A small-molecule ligand and the protein it binds are described below.
Small molecule (SMILES): C[C@H]1c2cccc(O)c2C(=O)C2=C(O)[C@]3(O)C(=O)C(C(N)=O)=C(O)[C@@H](N(C)C)[C@@H]3[C@@H](O)[C@@H]21

Binding-site contacts:
Ligand atom N21 contacts residue TYR60 of chain 2.B at 2.7 Å (h-bond).
Ligand atom C61 contacts residue TRP117 of chain 2.B at 3.8 Å (hydrophobic).
Ligand atom O21 contacts residue TYR60 of chain 2.B at 4.4 Å.
Ligand atom C42 contacts residue ARG129 of chain 2.B at 3.1 Å.
Ligand atom O21 contacts residue TYR99 of chain 2.B at 3.7 Å.
Ligand atom C21 contacts residue ARG129 of chain 2.B at 3.6 Å.
Ligand atom C8 contacts residue TRP312 of chain 2.B at 4.0 Å (hydrophobic).
Ligand atom O3 contacts residue ARG129 of chain 2.B at 3.7 Å.
Ligand atom C4A contacts residue ASP128 of chain 2.B at 4.0 Å.
Ligand atom C3 contacts residue TYR99 of chain 2.B at 3.6 Å (hydrophobic).
Ligand atom C2 contacts residue ARG129 of chain 2.B at 4.4 Å.
Ligand atom C7 contacts residue TRP312 of chain 2.B at 4.2 Å (hydrophobic).
Ligand atom O1 contacts residue TYR99 of chain 2.B at 4.3 Å.
Ligand atom C21 contacts residue TYR99 of chain 2.B at 3.8 Å (hydrophobic).
Ligand atom C6A contacts residue TRP117 of chain 2.B at 4.4 Å (hydrophobic).
Ligand atom C41 contacts residue ARG129 of chain 2.B at 3.8 Å.
Ligand atom O5 contacts residue ASP128 of chain 2.B at 2.4 Å (salt-bridge).
Ligand atom N21 contacts residue ARG129 of chain 2.B at 4.4 Å.
Ligand atom O1 contacts residue TRP117 of chain 2.B at 3.8 Å.
Ligand atom N21 contacts residue ARG75 of chain 2.B at 4.0 Å.
Ligand atom C1 contacts residue TYR99 of chain 2.B at 4.2 Å (hydrophobic).
Ligand atom C41 contacts residue ASP128 of chain 2.B at 3.5 Å.
Ligand atom O21 contacts residue ARG75 of chain 2.B at 4.2 Å.
Ligand atom O3 contacts residue TYR99 of chain 2.B at 3.4 Å.
Ligand atom O3 contacts residue ASP128 of chain 2.B at 3.5 Å.
Ligand atom C3 contacts residue ASP128 of chain 2.B at 4.2 Å.
Ligand atom N4 contacts residue ARG129 of chain 2.B at 4.0 Å.
Ligand atom C21 contacts residue ASP103 of chain 2.B at 4.4 Å.
Ligand atom O21 contacts residue ASP103 of chain 2.B at 3.9 Å.
Ligand atom C21 contacts residue TYR60 of chain 2.B at 3.9 Å (hydrophobic).
Ligand atom N4 contacts residue ASP128 of chain 2.B at 3.9 Å.
Ligand atom C5 contacts residue ASP128 of chain 2.B at 3.7 Å.
Ligand atom O11 contacts residue TRP117 of chain 2.B at 4.3 Å.
Ligand atom C6 contacts residue TRP117 of chain 2.B at 3.8 Å (hydrophobic).
Ligand atom C41 contacts residue ARG93 of chain 2.B at 3.9 Å.
Ligand atom O1 contacts residue ASP116 of chain 2.B at 4.4 Å.
Ligand atom O21 contacts residue ARG129 of chain 2.B at 2.8 Å (salt-bridge).
Ligand atom C4 contacts residue ASP128 of chain 2.B at 3.4 Å.
Ligand atom C3 contacts residue ARG129 of chain 2.B at 4.3 Å.
Ligand atom C2 contacts residue TYR99 of chain 2.B at 3.6 Å (hydrophobic).

Sequence of chain 2.B:
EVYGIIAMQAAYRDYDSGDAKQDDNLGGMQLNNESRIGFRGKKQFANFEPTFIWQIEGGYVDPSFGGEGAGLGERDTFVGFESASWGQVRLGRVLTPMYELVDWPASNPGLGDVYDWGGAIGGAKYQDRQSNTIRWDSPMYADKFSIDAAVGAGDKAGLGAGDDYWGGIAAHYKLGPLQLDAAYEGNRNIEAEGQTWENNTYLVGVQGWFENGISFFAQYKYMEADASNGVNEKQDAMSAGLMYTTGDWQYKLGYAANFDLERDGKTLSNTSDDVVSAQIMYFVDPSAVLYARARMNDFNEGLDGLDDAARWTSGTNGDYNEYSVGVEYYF